This small molecule binds to this protein.
Small molecule (SMILES): CC(=O)N[C@@H]1[C@@H](O)[C@H](O)[C@@H](CO)O[C@H]1O

Binding-site contacts:
Ligand atom O5 contacts residue THR318 of chain 1.A at 3.1 Å (h-bond).
Ligand atom C3 contacts residue ASN38 of chain 1.A at 3.9 Å.
Ligand atom O6 contacts residue THR318 of chain 1.A at 4.2 Å.
Ligand atom C2 contacts residue ASN38 of chain 1.A at 2.6 Å.
Ligand atom C6 contacts residue THR318 of chain 1.A at 4.1 Å.
Ligand atom C6 contacts residue THR40 of chain 1.A at 4.5 Å.
Ligand atom O6 contacts residue LEU381 of chain 1.A at 3.2 Å.
Ligand atom O5 contacts residue ASN38 of chain 1.A at 2.3 Å (h-bond).
Ligand atom C1 contacts residue ASN38 of chain 1.A at 1.4 Å.
Ligand atom C7 contacts residue ASN38 of chain 1.A at 3.5 Å.
Ligand atom C5 contacts residue ASN38 of chain 1.A at 3.6 Å.
Ligand atom C6 contacts residue LEU381 of chain 1.A at 3.8 Å (hydrophobic).
Ligand atom O7 contacts residue ASN38 of chain 1.A at 3.6 Å (h-bond).
Ligand atom C4 contacts residue ASN38 of chain 1.A at 4.2 Å.
Ligand atom C1 contacts residue THR318 of chain 1.A at 3.7 Å.
Ligand atom N2 contacts residue ASN38 of chain 1.A at 3.0 Å (h-bond).
Ligand atom C5 contacts residue THR318 of chain 1.A at 4.3 Å.

Sequence of chain 1.A:
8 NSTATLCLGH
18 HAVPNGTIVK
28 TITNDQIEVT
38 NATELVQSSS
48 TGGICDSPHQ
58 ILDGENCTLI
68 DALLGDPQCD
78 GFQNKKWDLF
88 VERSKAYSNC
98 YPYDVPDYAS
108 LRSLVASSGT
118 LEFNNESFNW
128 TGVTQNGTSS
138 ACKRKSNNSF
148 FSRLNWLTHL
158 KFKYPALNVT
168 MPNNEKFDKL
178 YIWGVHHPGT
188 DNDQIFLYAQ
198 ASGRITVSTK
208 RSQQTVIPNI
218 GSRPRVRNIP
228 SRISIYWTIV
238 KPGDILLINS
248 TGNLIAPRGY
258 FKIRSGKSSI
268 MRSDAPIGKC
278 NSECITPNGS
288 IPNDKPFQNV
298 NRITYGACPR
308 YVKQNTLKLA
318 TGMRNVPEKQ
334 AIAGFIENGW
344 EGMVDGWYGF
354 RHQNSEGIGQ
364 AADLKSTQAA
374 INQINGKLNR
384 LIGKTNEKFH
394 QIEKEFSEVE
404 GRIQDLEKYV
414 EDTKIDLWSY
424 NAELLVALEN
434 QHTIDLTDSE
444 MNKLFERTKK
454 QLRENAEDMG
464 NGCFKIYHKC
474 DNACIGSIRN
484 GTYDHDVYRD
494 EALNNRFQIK